Sequence of chain 39.B:
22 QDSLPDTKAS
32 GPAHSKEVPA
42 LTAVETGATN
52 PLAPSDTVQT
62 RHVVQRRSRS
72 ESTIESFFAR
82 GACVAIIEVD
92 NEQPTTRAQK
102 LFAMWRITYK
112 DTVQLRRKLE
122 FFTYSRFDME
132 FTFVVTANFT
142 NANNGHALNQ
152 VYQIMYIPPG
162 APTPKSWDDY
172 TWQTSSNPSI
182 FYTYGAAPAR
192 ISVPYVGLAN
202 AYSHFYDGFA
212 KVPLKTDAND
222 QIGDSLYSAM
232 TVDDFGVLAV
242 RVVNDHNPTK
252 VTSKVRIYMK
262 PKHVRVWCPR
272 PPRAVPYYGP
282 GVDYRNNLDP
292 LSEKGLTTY

Binding-site contacts:
Ligand atom C1 contacts residue ILE155 of chain 39.B at 3.8 Å (hydrophobic).
Ligand atom C1 contacts residue ILE181 of chain 39.B at 3.5 Å (hydrophobic).
Ligand atom C21 contacts residue TYR203 of chain 39.B at 3.7 Å (hydrophobic).
Ligand atom C11 contacts residue PHE132 of chain 39.B at 3.5 Å (hydrophobic).
Ligand atom N4 contacts residue ILE192 of chain 39.B at 3.6 Å.
Ligand atom N4 contacts residue LEU239 of chain 39.B at 3.6 Å.
Ligand atom C10 contacts residue ILE108 of chain 39.B at 3.5 Å (hydrophobic).
Ligand atom C4 contacts residue ALA24 of chain 39.D at 3.9 Å (hydrophobic).
Ligand atom C25 contacts residue THR109 of chain 39.B at 3.2 Å.
Ligand atom C12 contacts residue PHE236 of chain 39.B at 3.7 Å (hydrophobic).
Ligand atom C7 contacts residue ILE25 of chain 39.D at 3.8 Å (hydrophobic).
Ligand atom C10 contacts residue PHE132 of chain 39.B at 3.7 Å (hydrophobic).
Ligand atom C3 contacts residue TYR157 of chain 39.B at 3.4 Å (hydrophobic).
Ligand atom C8 contacts residue TYR157 of chain 39.B at 3.4 Å (hydrophobic).
Ligand atom O23 contacts residue TYR110 of chain 39.B at 3.5 Å.
Ligand atom C20 contacts residue PHE236 of chain 39.B at 3.4 Å (hydrophobic).
Ligand atom C19 contacts residue PHE236 of chain 39.B at 3.6 Å (hydrophobic).
Ligand atom C17 contacts residue MET130 of chain 39.B at 3.7 Å (hydrophobic).
Ligand atom C7 contacts residue VAL194 of chain 39.B at 3.6 Å (hydrophobic).
Ligand atom C16 contacts residue MET130 of chain 39.B at 3.8 Å (hydrophobic).
Ligand atom O23 contacts residue PHE236 of chain 39.B at 3.3 Å.
Ligand atom C4 contacts residue TYR157 of chain 39.B at 3.5 Å (hydrophobic).
Ligand atom O24 contacts residue PHE236 of chain 39.B at 3.9 Å.
Ligand atom O15 contacts residue MET130 of chain 39.B at 3.8 Å.
Ligand atom C3 contacts residue PRO179 of chain 39.B at 3.6 Å (hydrophobic).
Ligand atom C9 contacts residue VAL194 of chain 39.B at 3.8 Å (hydrophobic).
Ligand atom N3 contacts residue LEU239 of chain 39.B at 3.8 Å.
Ligand atom N3 contacts residue ILE192 of chain 39.B at 3.7 Å.
Ligand atom N6 contacts residue VAL194 of chain 39.B at 3.6 Å.
Ligand atom C7 contacts residue TYR157 of chain 39.B at 3.5 Å (hydrophobic).
Ligand atom C19 contacts residue TYR110 of chain 39.B at 3.8 Å (hydrophobic).
Ligand atom C13 contacts residue PHE236 of chain 39.B at 3.8 Å (hydrophobic).
Ligand atom O24 contacts residue THR109 of chain 39.B at 3.6 Å.
Ligand atom O24 contacts residue TYR110 of chain 39.B at 3.3 Å.
Ligand atom C22 contacts residue TYR110 of chain 39.B at 3.3 Å (hydrophobic).
Ligand atom C8 contacts residue VAL194 of chain 39.B at 3.8 Å (hydrophobic).
Ligand atom C13 contacts residue ILE108 of chain 39.B at 3.6 Å (hydrophobic).
Ligand atom C22 contacts residue PHE236 of chain 39.B at 3.3 Å (hydrophobic).
Ligand atom C3 contacts residue ALA24 of chain 39.D at 3.6 Å (hydrophobic).
Ligand atom C18 contacts residue TYR110 of chain 39.B at 3.8 Å (hydrophobic).

This small molecule binds to this protein.
Small molecule (SMILES): CCOC(=O)c1ccc(OCCCC2CCN(c3ccc(C)nn3)CC2)cc1

Sequence of chain 39.D:
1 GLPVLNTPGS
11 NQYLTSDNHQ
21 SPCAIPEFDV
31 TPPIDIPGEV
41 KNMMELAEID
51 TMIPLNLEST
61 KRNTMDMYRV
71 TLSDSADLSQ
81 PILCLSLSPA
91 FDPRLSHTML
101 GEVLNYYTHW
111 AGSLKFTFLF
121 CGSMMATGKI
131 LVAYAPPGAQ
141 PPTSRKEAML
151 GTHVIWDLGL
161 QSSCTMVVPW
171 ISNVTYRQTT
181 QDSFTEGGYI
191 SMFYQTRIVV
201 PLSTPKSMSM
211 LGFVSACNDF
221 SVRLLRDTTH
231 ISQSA

Sequence of chain 40.D:
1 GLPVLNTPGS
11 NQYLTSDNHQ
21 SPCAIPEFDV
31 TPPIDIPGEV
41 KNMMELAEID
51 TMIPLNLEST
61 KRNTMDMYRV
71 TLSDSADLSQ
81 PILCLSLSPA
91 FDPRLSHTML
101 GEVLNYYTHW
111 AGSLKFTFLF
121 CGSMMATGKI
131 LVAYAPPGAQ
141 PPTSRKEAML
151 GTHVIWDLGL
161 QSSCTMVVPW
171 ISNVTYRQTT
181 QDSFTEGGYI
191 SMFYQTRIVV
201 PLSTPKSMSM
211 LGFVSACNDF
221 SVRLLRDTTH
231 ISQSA